A small-molecule ligand and the protein it binds are described below.
Small molecule (SMILES): CC(=O)N[C@H]1[C@H](O[C@H]2[C@H](O)[C@@H](NC(C)=O)CO[C@@H]2CO[C@@H]2O[C@@H](C)[C@@H](O)[C@@H](O)[C@@H]2O)O[C@H](CO)[C@@H](O)[C@@H]1O

Sequence of chain 57.C:
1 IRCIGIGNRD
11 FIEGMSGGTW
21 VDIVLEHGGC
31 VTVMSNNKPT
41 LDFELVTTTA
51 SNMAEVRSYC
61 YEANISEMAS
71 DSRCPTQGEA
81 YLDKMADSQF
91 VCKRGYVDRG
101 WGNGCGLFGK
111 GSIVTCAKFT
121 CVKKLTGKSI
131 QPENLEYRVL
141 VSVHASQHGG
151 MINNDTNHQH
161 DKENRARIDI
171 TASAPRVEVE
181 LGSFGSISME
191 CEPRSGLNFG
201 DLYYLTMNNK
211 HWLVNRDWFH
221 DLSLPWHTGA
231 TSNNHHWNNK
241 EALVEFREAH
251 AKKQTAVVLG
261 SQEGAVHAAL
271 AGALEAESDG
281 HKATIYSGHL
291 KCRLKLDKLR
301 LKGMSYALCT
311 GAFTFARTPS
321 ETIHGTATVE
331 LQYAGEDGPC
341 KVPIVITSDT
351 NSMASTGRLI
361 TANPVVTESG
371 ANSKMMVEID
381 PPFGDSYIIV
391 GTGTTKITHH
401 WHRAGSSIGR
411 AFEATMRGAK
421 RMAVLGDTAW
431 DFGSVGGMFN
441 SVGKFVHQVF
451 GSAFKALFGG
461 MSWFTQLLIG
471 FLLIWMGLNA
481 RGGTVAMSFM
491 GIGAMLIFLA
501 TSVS

Binding-site contacts:
Ligand atom O5 contacts residue ASN154 of chain 57.C at 2.3 Å (h-bond).
Ligand atom O7 contacts residue ASN154 of chain 57.C at 4.0 Å.
Ligand atom N2 contacts residue GLY150 of chain 57.C at 3.5 Å (h-bond).
Ligand atom C1 contacts residue THR156 of chain 57.C at 4.3 Å.
Ligand atom C5 contacts residue THR156 of chain 57.C at 4.1 Å.
Ligand atom C7 contacts residue GLY150 of chain 57.C at 3.1 Å.
Ligand atom C1 contacts residue GLY150 of chain 57.C at 4.0 Å.
Ligand atom C5 contacts residue ASN154 of chain 57.C at 3.6 Å.
Ligand atom C8 contacts residue GLY150 of chain 57.C at 3.7 Å.
Ligand atom C8 contacts residue ASN157 of chain 57.C at 3.3 Å.
Ligand atom O5 contacts residue THR156 of chain 57.C at 3.8 Å.
Ligand atom C6 contacts residue ASP161 of chain 57.C at 3.7 Å.
Ligand atom C6 contacts residue ASN157 of chain 57.C at 3.7 Å.
Ligand atom O5 contacts residue THR156 of chain 57.C at 4.1 Å.
Ligand atom O6 contacts residue MET151 of chain 57.C at 4.4 Å.
Ligand atom C3 contacts residue MET151 of chain 57.C at 4.1 Å (hydrophobic).
Ligand atom C7 contacts residue ASN154 of chain 57.C at 3.7 Å.
Ligand atom C4 contacts residue MET151 of chain 57.C at 3.9 Å (hydrophobic).
Ligand atom O5 contacts residue MET151 of chain 57.C at 3.9 Å.
Ligand atom C2 contacts residue GLY150 of chain 57.C at 3.8 Å.
Ligand atom C5 contacts residue MET151 of chain 57.C at 3.8 Å (hydrophobic).
Ligand atom C6 contacts residue THR156 of chain 57.C at 3.8 Å.
Ligand atom C5 contacts residue THR156 of chain 57.C at 3.8 Å.
Ligand atom N2 contacts residue ASN154 of chain 57.C at 2.9 Å (h-bond).
Ligand atom C6 contacts residue THR156 of chain 57.C at 3.9 Å.
Ligand atom C4 contacts residue ASN154 of chain 57.C at 4.2 Å.
Ligand atom O7 contacts residue GLY150 of chain 57.C at 2.9 Å (h-bond).
Ligand atom C1 contacts residue ASN154 of chain 57.C at 1.4 Å.
Ligand atom C2 contacts residue MET151 of chain 57.C at 4.3 Å (hydrophobic).
Ligand atom C8 contacts residue THR156 of chain 57.C at 4.2 Å.
Ligand atom C1 contacts residue MET151 of chain 57.C at 4.2 Å (hydrophobic).
Ligand atom O7 contacts residue HIS148 of chain 57.C at 3.6 Å.
Ligand atom C2 contacts residue ASN154 of chain 57.C at 2.4 Å.
Ligand atom O5 contacts residue ASN157 of chain 57.C at 4.2 Å.
Ligand atom C3 contacts residue ASN154 of chain 57.C at 3.8 Å.